Binding-site contacts:
Ligand atom C2 contacts residue ASN120 of chain 3.G at 2.5 Å.
Ligand atom O5 contacts residue ASN120 of chain 3.G at 2.4 Å (h-bond).
Ligand atom C5 contacts residue THR122 of chain 3.G at 3.1 Å.
Ligand atom O5 contacts residue THR122 of chain 3.G at 3.3 Å (h-bond).
Ligand atom N2 contacts residue ASN120 of chain 3.G at 3.0 Å (h-bond).
Ligand atom C6 contacts residue THR122 of chain 3.G at 3.1 Å.
Ligand atom C7 contacts residue ASN120 of chain 3.G at 3.4 Å.
Ligand atom C4 contacts residue ASN120 of chain 3.G at 4.2 Å.
Ligand atom O7 contacts residue ASN120 of chain 3.G at 3.4 Å (h-bond).
Ligand atom C1 contacts residue ASN120 of chain 3.G at 1.4 Å.
Ligand atom C3 contacts residue ASN120 of chain 3.G at 3.8 Å.
Ligand atom O6 contacts residue THR122 of chain 3.G at 4.5 Å.
Ligand atom C1 contacts residue THR122 of chain 3.G at 3.6 Å.
Ligand atom C5 contacts residue ASN120 of chain 3.G at 3.7 Å.

Sequence of chain 3.G:
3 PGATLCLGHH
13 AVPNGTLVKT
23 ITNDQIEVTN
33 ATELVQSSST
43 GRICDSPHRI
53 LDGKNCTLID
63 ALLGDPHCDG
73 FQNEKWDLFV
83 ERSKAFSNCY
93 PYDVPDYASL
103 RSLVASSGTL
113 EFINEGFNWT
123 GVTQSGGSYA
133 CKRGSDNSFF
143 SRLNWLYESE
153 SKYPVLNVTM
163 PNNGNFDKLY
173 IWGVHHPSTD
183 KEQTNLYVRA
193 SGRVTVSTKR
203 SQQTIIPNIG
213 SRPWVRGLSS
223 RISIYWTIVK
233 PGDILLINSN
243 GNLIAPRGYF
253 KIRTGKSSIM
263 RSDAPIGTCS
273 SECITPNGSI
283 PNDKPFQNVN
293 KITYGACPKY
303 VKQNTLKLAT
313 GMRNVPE

A small-molecule ligand and the protein it binds are described below.
Small molecule (SMILES): CC(=O)N[C@@H]1[C@@H](O)[C@H](O)[C@@H](CO)O[C@H]1O